Binding-site contacts:
Ligand atom C8 contacts residue GLU91 of chain 42.E at 3.8 Å.
Ligand atom O3 contacts residue ASN93 of chain 42.E at 4.0 Å.
Ligand atom C3 contacts residue TRP111 of chain 42.E at 3.7 Å (hydrophobic).
Ligand atom C8 contacts residue GLY92 of chain 42.E at 3.6 Å.
Ligand atom O7 contacts residue TRP111 of chain 42.E at 3.6 Å.
Ligand atom O4 contacts residue TRP111 of chain 42.E at 3.4 Å.
Ligand atom C5 contacts residue ASN93 of chain 42.E at 4.0 Å.
Ligand atom O3 contacts residue TRP111 of chain 42.E at 4.3 Å.
Ligand atom O5 contacts residue TRP111 of chain 42.E at 4.3 Å.
Ligand atom C2 contacts residue ASN93 of chain 42.E at 1.8 Å.
Ligand atom C5 contacts residue TRP111 of chain 42.E at 3.7 Å (hydrophobic).
Ligand atom C4 contacts residue TRP111 of chain 42.E at 4.0 Å (hydrophobic).
Ligand atom C8 contacts residue TRP111 of chain 42.E at 3.3 Å (hydrophobic).
Ligand atom C1 contacts residue ASN93 of chain 42.E at 1.4 Å.
Ligand atom O5 contacts residue ASN93 of chain 42.E at 2.3 Å (h-bond).
Ligand atom N2 contacts residue GLY92 of chain 42.E at 4.2 Å.
Ligand atom C5 contacts residue ASN93 of chain 42.E at 3.5 Å.
Ligand atom C4 contacts residue ASN93 of chain 42.E at 3.6 Å.
Ligand atom C3 contacts residue ASN93 of chain 42.E at 3.1 Å.
Ligand atom O5 contacts residue ASN93 of chain 42.E at 4.1 Å.
Ligand atom C1 contacts residue TRP111 of chain 42.E at 3.9 Å (hydrophobic).
Ligand atom O7 contacts residue ASN93 of chain 42.E at 3.9 Å.
Ligand atom C6 contacts residue ASN93 of chain 42.E at 3.1 Å.
Ligand atom C7 contacts residue TRP111 of chain 42.E at 3.8 Å (hydrophobic).
Ligand atom N2 contacts residue ASN93 of chain 42.E at 2.5 Å (h-bond).
Ligand atom C6 contacts residue HIS42 of chain 42.E at 4.3 Å.
Ligand atom N2 contacts residue TRP111 of chain 42.E at 3.5 Å.
Ligand atom C7 contacts residue ASN93 of chain 42.E at 3.5 Å.
Ligand atom C7 contacts residue GLY92 of chain 42.E at 4.2 Å.
Ligand atom C2 contacts residue TRP111 of chain 42.E at 4.1 Å (hydrophobic).

Sequence of chain 42.E:
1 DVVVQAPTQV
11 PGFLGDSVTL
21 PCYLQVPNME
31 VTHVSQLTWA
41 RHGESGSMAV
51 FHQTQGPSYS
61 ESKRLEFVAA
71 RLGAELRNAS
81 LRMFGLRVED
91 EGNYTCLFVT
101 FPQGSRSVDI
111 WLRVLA

A protein and the small-molecule ligand that binds it are described below.
Small molecule (SMILES): CC(=O)N[C@H]1[C@H](O[C@H]2[C@H](O)[C@@H](NC(C)=O)CO[C@@H]2CO[C@@H]2O[C@@H](C)[C@@H](O)[C@@H](O)[C@@H]2O)O[C@H](CO)[C@@H](O[C@@H]2O[C@H](CO)[C@@H](O)[C@H](O[C@H]3O[C@H](CO)[C@@H](O)[C@H](O)[C@@H]3O)[C@@H]2O)[C@@H]1O